Sequence of chain 46.C:
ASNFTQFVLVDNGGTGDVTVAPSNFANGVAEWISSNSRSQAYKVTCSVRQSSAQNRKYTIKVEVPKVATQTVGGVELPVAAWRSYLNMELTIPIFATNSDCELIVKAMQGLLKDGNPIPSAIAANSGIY

Binding-site contacts:
Ligand atom OP2 contacts residue LYS57 of chain 50.D at 3.4 Å.
Ligand atom OP2 contacts residue LYS57 of chain 50.D at 2.7 Å (salt-bridge).
Ligand atom O2 contacts residue ASN87 of chain 46.C at 3.2 Å (h-bond).
Ligand atom O3' contacts residue TYR85 of chain 46.C at 3.6 Å.
Ligand atom C5 contacts residue THR45 of chain 46.C at 3.3 Å.
Ligand atom N6 contacts residue CYS46 of chain 46.C at 3.4 Å (h-bond).
Ligand atom N1 contacts residue SER47 of chain 46.C at 2.7 Å (h-bond).
Ligand atom O3' contacts residue SER51 of chain 50.D at 3.5 Å (h-bond).
Ligand atom OP2 contacts residue ASN55 of chain 50.D at 3.2 Å (h-bond).
Ligand atom C2 contacts residue SER47 of chain 46.C at 3.0 Å.
Ligand atom N1 contacts residue TYR85 of chain 46.C at 3.6 Å.
Ligand atom OP2 contacts residue ARG49 of chain 50.D at 2.4 Å (salt-bridge).
Ligand atom P contacts residue ARG49 of chain 50.D at 2.9 Å.
Ligand atom OP1 contacts residue ASN55 of chain 50.D at 3.3 Å (h-bond).
Ligand atom N6 contacts residue THR45 of chain 46.C at 2.9 Å (h-bond).
Ligand atom OP2 contacts residue SER51 of chain 50.D at 3.2 Å (h-bond).
Ligand atom O4' contacts residue LYS61 of chain 46.C at 3.1 Å (salt-bridge).
Ligand atom C2' contacts residue TYR85 of chain 46.C at 3.4 Å (hydrophobic).
Ligand atom OP2 contacts residue TYR85 of chain 46.C at 2.5 Å (h-bond).
Ligand atom O2' contacts residue GLU63 of chain 46.C at 3.0 Å (salt-bridge).
Ligand atom C5' contacts residue TYR85 of chain 46.C at 3.1 Å (hydrophobic).
Ligand atom C4' contacts residue TYR85 of chain 46.C at 3.3 Å (hydrophobic).
Ligand atom OP1 contacts residue SER51 of chain 50.D at 3.3 Å.
Ligand atom C3' contacts residue TYR85 of chain 46.C at 3.3 Å (hydrophobic).
Ligand atom P contacts residue TYR85 of chain 46.C at 3.5 Å.
Ligand atom OP1 contacts residue SER52 of chain 50.D at 3.0 Å.
Ligand atom N6 contacts residue THR59 of chain 46.C at 2.9 Å (h-bond).
Ligand atom C6 contacts residue TYR85 of chain 46.C at 3.5 Å (hydrophobic).
Ligand atom C5 contacts residue TYR85 of chain 46.C at 3.5 Å (hydrophobic).
Ligand atom N7 contacts residue THR45 of chain 46.C at 2.6 Å (h-bond).
Ligand atom OP2 contacts residue LYS43 of chain 46.C at 3.2 Å (salt-bridge).
Ligand atom C6 contacts residue THR45 of chain 46.C at 3.5 Å.
Ligand atom OP1 contacts residue SER51 of chain 50.D at 2.7 Å (h-bond).
Ligand atom OP1 contacts residue ARG49 of chain 50.D at 2.5 Å (salt-bridge).
Ligand atom N1 contacts residue THR59 of chain 46.C at 3.6 Å.
Ligand atom O2' contacts residue TYR85 of chain 46.C at 3.5 Å.
Ligand atom P contacts residue SER51 of chain 50.D at 3.4 Å.
Ligand atom C4 contacts residue TYR85 of chain 46.C at 3.5 Å (hydrophobic).
Ligand atom C5' contacts residue SER51 of chain 50.D at 3.5 Å.
Ligand atom C2' contacts residue GLU63 of chain 46.C at 3.5 Å.

This small molecule binds to this protein.
Small molecule (SMILES): Nc1ccn([C@@H]2O[C@H](CO[P](=O)(O)O[C@H]3[C@@H](O)[C@H](n4ccc(N)nc4=O)O[C@@H]3CO[P](=O)(O)O[C@H]3[C@@H](O)[C@H](n4cnc5c(N)ncnc54)O[C@@H]3CO[P](=O)(O)O[C@H]3[C@@H](O)[C@H](n4ccc(N)nc4=O)O[C@@H]3CO[P](=O)(O)O[C@H]3[C@@H](O)[C@H](n4ccc(=O)[nH]c4=O)O[C@@H]3CO[P](=O)(O)O[C@H]3[C@@H](O)[C@H](n4cnc5c(N)ncnc54)O[C@@H]3CO[P](=O)(O)O[C@H]3[C@@H](O)[C@H](n4cnc5c(=O)nc(N)[nH]c54)O[C@@H]3CO[P](=O)(O)O[C@H]3[C@@H](O)[C@H](n4cnc5c(=O)nc(N)[nH]c54)O[C@@H]3CO)[C@@H](O)[C@H]2O)c(=O)n1

Sequence of chain 50.D:
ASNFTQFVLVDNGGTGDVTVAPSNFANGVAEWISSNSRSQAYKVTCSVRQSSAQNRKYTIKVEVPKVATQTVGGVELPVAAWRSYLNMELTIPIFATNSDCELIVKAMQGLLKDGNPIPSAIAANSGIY